Sequence of chain 1.E:
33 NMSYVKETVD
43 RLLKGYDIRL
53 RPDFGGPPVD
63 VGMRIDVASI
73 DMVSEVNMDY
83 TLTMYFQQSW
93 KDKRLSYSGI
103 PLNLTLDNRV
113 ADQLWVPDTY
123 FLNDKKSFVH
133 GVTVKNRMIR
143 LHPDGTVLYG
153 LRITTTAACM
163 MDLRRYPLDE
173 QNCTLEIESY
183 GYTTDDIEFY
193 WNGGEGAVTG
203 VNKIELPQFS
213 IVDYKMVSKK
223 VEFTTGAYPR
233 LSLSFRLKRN

Sequence of chain 1.C:
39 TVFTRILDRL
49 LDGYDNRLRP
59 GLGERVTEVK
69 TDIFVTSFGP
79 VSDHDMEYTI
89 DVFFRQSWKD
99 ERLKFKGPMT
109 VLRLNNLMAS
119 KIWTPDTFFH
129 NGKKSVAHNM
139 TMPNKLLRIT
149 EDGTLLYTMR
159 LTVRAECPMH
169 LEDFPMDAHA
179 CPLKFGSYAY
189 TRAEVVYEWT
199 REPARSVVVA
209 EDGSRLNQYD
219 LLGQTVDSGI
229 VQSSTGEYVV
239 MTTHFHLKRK

A protein and the small-molecule ligand that binds it are described below.
Small molecule (SMILES): CC(=O)N[C@H]1[C@H](O[C@H]2[C@H](O)[C@@H](NC(C)=O)CO[C@@H]2CO)O[C@H](CO)[C@@H](O[C@@H]2O[C@H](CO)[C@@H](O)[C@H](O[C@H]3O[C@H](CO)[C@@H](O)[C@H](O)[C@@H]3O)[C@@H]2O)[C@@H]1O

Binding-site contacts:
Ligand atom C3 contacts residue ASN137 of chain 1.B at 3.8 Å.
Ligand atom O6 contacts residue MET140 of chain 1.B at 3.9 Å.
Ligand atom C2 contacts residue ASP114 of chain 1.E at 4.4 Å.
Ligand atom O6 contacts residue PRO141 of chain 1.B at 3.9 Å.
Ligand atom N2 contacts residue ASN137 of chain 1.B at 2.8 Å (h-bond).
Ligand atom O6 contacts residue THR139 of chain 1.B at 4.5 Å.
Ligand atom C3 contacts residue ASP114 of chain 1.E at 4.0 Å.
Ligand atom C6 contacts residue ARG111 of chain 1.E at 4.3 Å.
Ligand atom O2 contacts residue ARG111 of chain 1.E at 4.4 Å.
Ligand atom N2 contacts residue ASP114 of chain 1.E at 3.7 Å.
Ligand atom C5 contacts residue PRO141 of chain 1.B at 4.1 Å (hydrophobic).
Ligand atom C1 contacts residue ASN137 of chain 1.B at 1.4 Å.
Ligand atom O4 contacts residue SER118 of chain 1.C at 3.9 Å.
Ligand atom O6 contacts residue SER118 of chain 1.C at 3.6 Å.
Ligand atom O7 contacts residue MAN6 of chain 1.G at 3.4 Å.
Ligand atom O5 contacts residue ASN137 of chain 1.B at 2.5 Å (h-bond).
Ligand atom O7 contacts residue MET140 of chain 1.B at 4.2 Å.
Ligand atom C8 contacts residue LEU115 of chain 1.B at 4.3 Å (hydrophobic).
Ligand atom O7 contacts residue LEU115 of chain 1.B at 4.1 Å.
Ligand atom O3 contacts residue ASP114 of chain 1.E at 4.1 Å.
Ligand atom C7 contacts residue ASN137 of chain 1.B at 3.4 Å.
Ligand atom O5 contacts residue PRO141 of chain 1.B at 4.1 Å.
Ligand atom C6 contacts residue PRO141 of chain 1.B at 4.3 Å (hydrophobic).
Ligand atom C2 contacts residue ASN137 of chain 1.B at 2.5 Å.
Ligand atom C1 contacts residue PRO141 of chain 1.B at 4.0 Å (hydrophobic).
Ligand atom C4 contacts residue ASN137 of chain 1.B at 4.3 Å.
Ligand atom C5 contacts residue ASN137 of chain 1.B at 3.7 Å.
Ligand atom C8 contacts residue ASN137 of chain 1.B at 3.6 Å.
Ligand atom O5 contacts residue MET138 of chain 1.B at 4.4 Å.
Ligand atom O7 contacts residue ASN137 of chain 1.B at 4.2 Å.
Ligand atom O6 contacts residue ARG111 of chain 1.E at 3.6 Å.

Sequence of chain 1.B:
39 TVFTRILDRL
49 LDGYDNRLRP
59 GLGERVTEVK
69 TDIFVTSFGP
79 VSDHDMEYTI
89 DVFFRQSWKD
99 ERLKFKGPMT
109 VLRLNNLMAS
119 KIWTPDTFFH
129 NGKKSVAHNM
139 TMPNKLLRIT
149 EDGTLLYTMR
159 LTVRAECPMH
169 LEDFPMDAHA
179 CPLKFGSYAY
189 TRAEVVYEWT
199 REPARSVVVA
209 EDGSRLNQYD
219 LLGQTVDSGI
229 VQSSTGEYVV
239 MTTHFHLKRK